A small-molecule ligand and the protein it binds are described below.
Small molecule (SMILES): CC(=O)N[C@@H]1[C@@H](O)[C@H](O)[C@@H](CO)O[C@H]1O

Binding-site contacts:
Ligand atom O5 contacts residue ASN165 of chain 1.A at 3.6 Å.
Ligand atom O5 contacts residue ASN162 of chain 1.A at 2.3 Å (h-bond).
Ligand atom C4 contacts residue ASN162 of chain 1.A at 4.2 Å.
Ligand atom C1 contacts residue ASN165 of chain 1.A at 3.9 Å.
Ligand atom O7 contacts residue ASN162 of chain 1.A at 4.2 Å.
Ligand atom C2 contacts residue ASN162 of chain 1.A at 2.5 Å.
Ligand atom C5 contacts residue ASN162 of chain 1.A at 3.6 Å.
Ligand atom C5 contacts residue THR164 of chain 1.A at 4.2 Å.
Ligand atom C1 contacts residue ASN162 of chain 1.A at 1.4 Å.
Ligand atom C3 contacts residue ASN162 of chain 1.A at 3.8 Å.
Ligand atom C6 contacts residue ASN165 of chain 1.A at 4.2 Å.
Ligand atom O6 contacts residue ASN165 of chain 1.A at 3.8 Å.
Ligand atom C7 contacts residue ASN162 of chain 1.A at 3.8 Å.
Ligand atom C1 contacts residue THR164 of chain 1.A at 3.7 Å.
Ligand atom C8 contacts residue ASN162 of chain 1.A at 4.1 Å.
Ligand atom O5 contacts residue THR164 of chain 1.A at 4.0 Å.
Ligand atom N2 contacts residue ASN162 of chain 1.A at 3.0 Å (h-bond).

Sequence of chain 1.A:
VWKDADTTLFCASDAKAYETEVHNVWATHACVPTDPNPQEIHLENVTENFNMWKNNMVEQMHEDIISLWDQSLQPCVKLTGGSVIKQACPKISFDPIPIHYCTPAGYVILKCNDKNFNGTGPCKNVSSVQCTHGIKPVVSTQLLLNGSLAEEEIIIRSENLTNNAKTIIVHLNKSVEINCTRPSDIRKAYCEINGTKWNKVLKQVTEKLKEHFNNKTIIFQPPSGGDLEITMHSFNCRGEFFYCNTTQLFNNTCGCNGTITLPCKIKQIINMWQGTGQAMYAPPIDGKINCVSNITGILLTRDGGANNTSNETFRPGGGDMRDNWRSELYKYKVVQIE